This protein binds this small molecule.
Small molecule (SMILES): CC[C@H](C)[C@H](NC(=O)[C@H](CC(C)C)NC(=O)[C@H](Cc1ccc(O)cc1)NC(=O)[C@H](CCSC)NC=O)C(=O)N[C@@H](Cc1ccccc1)C(=O)N[C@H](C=O)CCSC

Binding-site contacts:
Ligand atom CD2 contacts residue ERY1 of chain 1.NC at 3.9 Å.
Ligand atom CA contacts residue ERY1 of chain 1.NC at 3.5 Å.
Ligand atom O contacts residue ERY1 of chain 1.NC at 2.0 Å (h-bond).
Ligand atom CB contacts residue ERY1 of chain 1.NC at 3.9 Å.
Ligand atom N contacts residue ERY1 of chain 1.NC at 4.1 Å.
Ligand atom CG2 contacts residue ERY1 of chain 1.NC at 3.9 Å.
Ligand atom C contacts residue ERY1 of chain 1.NC at 3.0 Å.